Binding-site contacts:
Ligand atom C27 contacts residue ILE764 of chain 1.C at 3.6 Å (hydrophobic).
Ligand atom C23 contacts residue ALA727 of chain 1.C at 4.2 Å (hydrophobic).
Ligand atom C19 contacts residue GLU734 of chain 1.C at 3.9 Å.
Ligand atom C6 contacts residue ILE757 of chain 1.C at 3.7 Å (hydrophobic).
Ligand atom C26 contacts residue ALA720 of chain 1.C at 3.4 Å (hydrophobic).
Ligand atom C23 contacts residue GLY723 of chain 1.C at 4.5 Å.
Ligand atom C25 contacts residue ALA720 of chain 1.C at 4.4 Å (hydrophobic).
Ligand atom C18 contacts residue VAL730 of chain 1.C at 3.4 Å (hydrophobic).
Ligand atom C6 contacts residue PHE754 of chain 1.C at 4.4 Å (hydrophobic).
Ligand atom C26 contacts residue LEU724 of chain 1.C at 3.5 Å (hydrophobic).
Ligand atom C7 contacts residue ILE757 of chain 1.C at 3.4 Å (hydrophobic).
Ligand atom C18 contacts residue ILE731 of chain 1.C at 4.4 Å (hydrophobic).
Ligand atom C15 contacts residue ILE757 of chain 1.C at 4.1 Å (hydrophobic).
Ligand atom C16 contacts residue LEU761 of chain 1.C at 4.0 Å (hydrophobic).
Ligand atom C18 contacts residue ALA727 of chain 1.C at 4.2 Å (hydrophobic).
Ligand atom C20 contacts residue ALA727 of chain 1.C at 4.2 Å (hydrophobic).
Ligand atom C15 contacts residue ILE731 of chain 1.C at 4.2 Å (hydrophobic).

Sequence of chain 1.C:
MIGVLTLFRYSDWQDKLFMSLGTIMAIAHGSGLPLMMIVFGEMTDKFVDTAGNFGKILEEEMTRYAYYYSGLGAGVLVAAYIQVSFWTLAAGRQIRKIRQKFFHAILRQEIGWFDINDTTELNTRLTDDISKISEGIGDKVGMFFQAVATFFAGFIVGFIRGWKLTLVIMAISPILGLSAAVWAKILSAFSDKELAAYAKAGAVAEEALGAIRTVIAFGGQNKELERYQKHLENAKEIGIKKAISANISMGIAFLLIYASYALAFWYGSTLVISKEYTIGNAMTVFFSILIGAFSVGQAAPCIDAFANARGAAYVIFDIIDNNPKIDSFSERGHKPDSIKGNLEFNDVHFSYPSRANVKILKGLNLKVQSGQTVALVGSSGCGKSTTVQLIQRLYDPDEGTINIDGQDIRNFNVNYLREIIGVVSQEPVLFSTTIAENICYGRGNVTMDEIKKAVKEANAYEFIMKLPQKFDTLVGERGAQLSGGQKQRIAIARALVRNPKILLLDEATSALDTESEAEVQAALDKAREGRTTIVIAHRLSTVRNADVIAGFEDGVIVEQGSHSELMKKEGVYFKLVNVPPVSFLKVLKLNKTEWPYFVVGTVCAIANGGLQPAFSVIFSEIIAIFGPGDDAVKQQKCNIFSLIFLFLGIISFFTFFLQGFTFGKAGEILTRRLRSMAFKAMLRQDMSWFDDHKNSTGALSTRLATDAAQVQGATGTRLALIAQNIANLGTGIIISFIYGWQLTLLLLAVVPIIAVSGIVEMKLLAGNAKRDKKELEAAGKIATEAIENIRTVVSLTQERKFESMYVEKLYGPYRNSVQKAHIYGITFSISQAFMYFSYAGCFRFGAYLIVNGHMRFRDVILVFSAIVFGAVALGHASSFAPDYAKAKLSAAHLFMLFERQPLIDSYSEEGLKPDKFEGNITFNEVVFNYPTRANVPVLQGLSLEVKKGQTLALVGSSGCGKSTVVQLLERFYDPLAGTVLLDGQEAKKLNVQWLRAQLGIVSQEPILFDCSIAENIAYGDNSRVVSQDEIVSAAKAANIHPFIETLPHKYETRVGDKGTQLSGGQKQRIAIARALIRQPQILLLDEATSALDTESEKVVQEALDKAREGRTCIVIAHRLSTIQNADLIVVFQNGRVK

The small molecule below binds the protein below.
Small molecule (SMILES): CC(C)CCC[C@@H](C)[C@H]1CC[C@H]2[C@@H]3CC=C4C[C@@H](O)CC[C@]4(C)[C@H]3CC[C@]12C